Sequence of chain 7.D:
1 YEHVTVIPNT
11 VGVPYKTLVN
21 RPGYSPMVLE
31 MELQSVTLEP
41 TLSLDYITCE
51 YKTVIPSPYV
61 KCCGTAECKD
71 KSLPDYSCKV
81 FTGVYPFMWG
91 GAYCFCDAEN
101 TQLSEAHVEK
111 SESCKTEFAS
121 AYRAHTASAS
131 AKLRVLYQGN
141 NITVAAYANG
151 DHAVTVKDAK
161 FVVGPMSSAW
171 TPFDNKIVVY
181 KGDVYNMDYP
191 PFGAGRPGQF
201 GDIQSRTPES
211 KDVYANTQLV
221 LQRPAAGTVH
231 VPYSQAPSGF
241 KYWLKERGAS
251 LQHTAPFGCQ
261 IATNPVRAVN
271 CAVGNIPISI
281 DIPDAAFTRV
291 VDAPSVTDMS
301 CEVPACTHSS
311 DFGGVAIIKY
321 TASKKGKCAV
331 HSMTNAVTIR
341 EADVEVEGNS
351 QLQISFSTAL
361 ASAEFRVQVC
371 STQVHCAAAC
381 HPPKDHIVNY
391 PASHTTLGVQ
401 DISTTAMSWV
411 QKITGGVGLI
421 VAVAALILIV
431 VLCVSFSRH

Binding-site contacts:
Ligand atom C2 contacts residue ASN259 of chain 7.E at 2.4 Å.
Ligand atom C7 contacts residue ASN259 of chain 7.E at 3.1 Å.
Ligand atom C6 contacts residue THR116 of chain 7.D at 4.5 Å.
Ligand atom O6 contacts residue ASN259 of chain 7.E at 4.4 Å.
Ligand atom O7 contacts residue LYS181 of chain 7.D at 4.3 Å.
Ligand atom O5 contacts residue THR116 of chain 7.D at 3.8 Å.
Ligand atom C1 contacts residue ASN259 of chain 7.E at 1.4 Å.
Ligand atom O7 contacts residue ASN259 of chain 7.E at 2.7 Å (h-bond).
Ligand atom C4 contacts residue ASN259 of chain 7.E at 4.1 Å.
Ligand atom C6 contacts residue LYS115 of chain 7.D at 4.3 Å.
Ligand atom C3 contacts residue ASN259 of chain 7.E at 3.7 Å.
Ligand atom O6 contacts residue THR116 of chain 7.D at 3.2 Å (h-bond).
Ligand atom C5 contacts residue ASN259 of chain 7.E at 3.6 Å.
Ligand atom O5 contacts residue ASN259 of chain 7.E at 2.3 Å (h-bond).
Ligand atom O6 contacts residue LYS115 of chain 7.D at 3.5 Å (salt-bridge).
Ligand atom C8 contacts residue ASN259 of chain 7.E at 4.4 Å.
Ligand atom N2 contacts residue ASN259 of chain 7.E at 3.0 Å (h-bond).
Ligand atom O7 contacts residue GLU117 of chain 7.D at 4.3 Å.

This protein binds this small molecule.
Small molecule (SMILES): CC(=O)N[C@@H]1[C@@H](O)[C@H](O)[C@@H](CO)O[C@H]1O

Sequence of chain 7.E:
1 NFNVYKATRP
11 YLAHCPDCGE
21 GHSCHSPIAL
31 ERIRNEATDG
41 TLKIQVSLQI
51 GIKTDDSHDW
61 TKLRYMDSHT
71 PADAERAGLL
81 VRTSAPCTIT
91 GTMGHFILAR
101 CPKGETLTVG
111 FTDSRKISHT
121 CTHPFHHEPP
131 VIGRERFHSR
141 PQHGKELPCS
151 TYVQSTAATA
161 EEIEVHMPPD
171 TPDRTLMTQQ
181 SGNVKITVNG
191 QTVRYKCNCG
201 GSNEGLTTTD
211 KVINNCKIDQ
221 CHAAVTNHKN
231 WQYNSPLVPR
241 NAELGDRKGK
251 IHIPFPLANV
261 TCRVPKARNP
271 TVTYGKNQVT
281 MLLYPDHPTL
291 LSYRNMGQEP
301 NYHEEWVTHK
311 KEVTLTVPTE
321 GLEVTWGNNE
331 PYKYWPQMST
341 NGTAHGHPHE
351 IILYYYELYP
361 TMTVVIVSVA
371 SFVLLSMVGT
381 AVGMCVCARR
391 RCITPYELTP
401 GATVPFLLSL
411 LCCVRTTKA